A protein and the small-molecule ligand that binds it are described below.
Small molecule (SMILES): CC(=O)N[C@H]1[C@H](O[C@H]2[C@H](O)[C@@H](NC(C)=O)CO[C@@H]2CO)O[C@H](CO)[C@@H](O[C@@H]2O[C@H](CO[C@H]3O[C@H](CO[C@H]4O[C@H](CO)[C@@H](O)[C@H](O)[C@@H]4O)[C@@H](O)[C@H](O)[C@@H]3O)[C@@H](O)[C@H](O[C@H]3O[C@H](CO)[C@@H](O)[C@H](O)[C@@H]3O)[C@@H]2O)[C@@H]1O

Sequence of chain 1.P:
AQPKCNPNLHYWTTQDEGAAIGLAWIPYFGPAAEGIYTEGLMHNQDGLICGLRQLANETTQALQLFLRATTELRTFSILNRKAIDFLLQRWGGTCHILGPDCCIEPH

Sequence of chain 1.J:
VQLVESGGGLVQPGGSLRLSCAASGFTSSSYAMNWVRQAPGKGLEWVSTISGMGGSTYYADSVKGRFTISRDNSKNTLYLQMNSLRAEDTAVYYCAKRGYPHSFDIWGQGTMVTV

Sequence of chain 1.H:
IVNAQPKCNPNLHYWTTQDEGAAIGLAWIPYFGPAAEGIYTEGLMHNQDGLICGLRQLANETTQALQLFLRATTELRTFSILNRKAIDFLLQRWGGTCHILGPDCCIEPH

Sequence of chain 1.B:
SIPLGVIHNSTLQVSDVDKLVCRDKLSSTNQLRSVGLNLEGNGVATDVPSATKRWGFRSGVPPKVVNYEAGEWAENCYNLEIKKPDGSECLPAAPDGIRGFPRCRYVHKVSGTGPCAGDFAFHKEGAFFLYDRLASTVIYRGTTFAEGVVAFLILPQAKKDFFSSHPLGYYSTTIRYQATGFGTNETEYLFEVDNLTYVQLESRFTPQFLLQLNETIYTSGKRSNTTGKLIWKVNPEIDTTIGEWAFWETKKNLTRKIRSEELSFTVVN

Sequence of chain 1.F:
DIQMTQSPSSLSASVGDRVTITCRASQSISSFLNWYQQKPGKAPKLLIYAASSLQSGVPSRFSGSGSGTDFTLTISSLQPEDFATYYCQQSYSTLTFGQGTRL

Binding-site contacts:
Ligand atom C4 contacts residue TYR101 of chain 1.J at 3.4 Å (hydrophobic).
Ligand atom O6 contacts residue TYR101 of chain 1.J at 3.3 Å.
Ligand atom O3 contacts residue ASP106 of chain 1.J at 2.8 Å (salt-bridge).
Ligand atom O6 contacts residue GLY100 of chain 1.J at 3.3 Å.
Ligand atom O3 contacts residue GLU126 of chain 1.B at 2.6 Å (salt-bridge).
Ligand atom O6 contacts residue TYR101 of chain 1.J at 3.2 Å (h-bond).
Ligand atom O4 contacts residue TYR49 of chain 1.F at 3.2 Å.
Ligand atom C7 contacts residue ASN61 of chain 1.H at 3.2 Å.
Ligand atom O7 contacts residue ASN61 of chain 1.H at 3.0 Å (h-bond).
Ligand atom N2 contacts residue ASN61 of chain 1.H at 2.9 Å (h-bond).
Ligand atom O2 contacts residue ASP106 of chain 1.J at 2.8 Å (salt-bridge).
Ligand atom O6 contacts residue SER104 of chain 1.J at 2.8 Å (h-bond).
Ligand atom O5 contacts residue GLU126 of chain 1.B at 3.5 Å (salt-bridge).
Ligand atom O6 contacts residue GLU126 of chain 1.B at 3.1 Å (salt-bridge).
Ligand atom O5 contacts residue GLN6 of chain 1.H at 3.0 Å (h-bond).
Ligand atom O7 contacts residue LEU40 of chain 1.B at 3.6 Å.
Ligand atom C5 contacts residue ASN61 of chain 1.H at 3.6 Å.
Ligand atom C8 contacts residue GLU126 of chain 1.B at 3.2 Å.
Ligand atom C6 contacts residue TYR101 of chain 1.J at 3.3 Å (hydrophobic).
Ligand atom O5 contacts residue ASN61 of chain 1.H at 2.3 Å (h-bond).
Ligand atom O6 contacts residue PRO7 of chain 1.H at 3.5 Å.
Ligand atom O2 contacts residue ARG99 of chain 1.J at 3.4 Å (salt-bridge).
Ligand atom O3 contacts residue TYR101 of chain 1.J at 2.9 Å (h-bond).
Ligand atom C4 contacts residue ASP106 of chain 1.J at 3.6 Å.
Ligand atom C2 contacts residue ASN61 of chain 1.H at 2.5 Å.
Ligand atom C6 contacts residue TYR49 of chain 1.F at 3.3 Å (hydrophobic).
Ligand atom O2 contacts residue LYS98 of chain 1.J at 2.8 Å (salt-bridge).
Ligand atom C1 contacts residue TYR101 of chain 1.J at 3.4 Å (hydrophobic).
Ligand atom C6 contacts residue GLU126 of chain 1.B at 2.9 Å.
Ligand atom C6 contacts residue TYR101 of chain 1.J at 3.2 Å (hydrophobic).
Ligand atom C1 contacts residue ASN61 of chain 1.H at 1.4 Å.
Ligand atom O6 contacts residue GLN6 of chain 1.H at 3.5 Å (h-bond).
Ligand atom C2 contacts residue TYR101 of chain 1.J at 3.5 Å (hydrophobic).
Ligand atom C3 contacts residue ASP106 of chain 1.J at 3.5 Å.
Ligand atom C3 contacts residue TYR101 of chain 1.J at 3.2 Å (hydrophobic).
Ligand atom O5 contacts residue TYR101 of chain 1.J at 3.3 Å (h-bond).
Ligand atom O4 contacts residue GLN55 of chain 1.F at 2.8 Å (h-bond).
Ligand atom O3 contacts residue LYS125 of chain 1.B at 3.4 Å.
Ligand atom C5 contacts residue GLU126 of chain 1.B at 3.2 Å.
Ligand atom C8 contacts residue ALA5 of chain 1.H at 3.5 Å (hydrophobic).